Binding-site contacts:
Ligand atom C15 contacts residue VAL35 of chain 1.B at 3.9 Å (hydrophobic).
Ligand atom C08 contacts residue VAL35 of chain 1.B at 4.2 Å (hydrophobic).
Ligand atom C15 contacts residue ASP37 of chain 1.B at 3.5 Å.
Ligand atom C07 contacts residue SER12 of chain 1.B at 4.5 Å.
Ligand atom O02 contacts residue SER12 of chain 1.B at 4.4 Å.
Ligand atom C07 contacts residue SER201 of chain 1.B at 4.0 Å.
Ligand atom C09 contacts residue SER201 of chain 1.B at 3.8 Å.
Ligand atom C09 contacts residue SER12 of chain 1.B at 3.6 Å.
Ligand atom C15 contacts residue PHE36 of chain 1.B at 3.6 Å (hydrophobic).
Ligand atom O02 contacts residue SER201 of chain 1.B at 4.2 Å.

This protein binds this small molecule.
Small molecule (SMILES): COC[C@@H](C)N

Sequence of chain 1.B:
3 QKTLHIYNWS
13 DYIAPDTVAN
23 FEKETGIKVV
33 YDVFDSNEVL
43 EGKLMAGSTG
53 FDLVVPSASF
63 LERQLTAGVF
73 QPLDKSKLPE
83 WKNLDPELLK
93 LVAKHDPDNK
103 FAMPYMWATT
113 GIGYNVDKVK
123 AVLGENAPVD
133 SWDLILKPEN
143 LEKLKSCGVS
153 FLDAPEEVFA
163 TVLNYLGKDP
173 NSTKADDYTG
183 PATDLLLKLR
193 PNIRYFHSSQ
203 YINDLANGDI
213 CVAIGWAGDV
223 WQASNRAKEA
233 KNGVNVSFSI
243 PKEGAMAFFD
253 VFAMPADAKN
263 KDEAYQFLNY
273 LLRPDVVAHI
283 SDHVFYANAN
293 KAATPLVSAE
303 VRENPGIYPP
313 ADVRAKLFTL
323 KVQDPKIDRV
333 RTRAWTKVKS